Binding-site contacts:
Ligand atom C6 contacts residue GLU68 of chain 1.A at 3.1 Å.
Ligand atom C1 contacts residue GLU68 of chain 1.A at 4.3 Å.
Ligand atom C2 contacts residue ASN64 of chain 1.A at 2.5 Å.
Ligand atom C8 contacts residue ASN64 of chain 1.A at 3.9 Å.
Ligand atom C4 contacts residue ASN64 of chain 1.A at 4.3 Å.
Ligand atom O5 contacts residue ASN64 of chain 1.A at 2.4 Å (h-bond).
Ligand atom C7 contacts residue ASN64 of chain 1.A at 3.2 Å.
Ligand atom O7 contacts residue ASN64 of chain 1.A at 3.2 Å (h-bond).
Ligand atom C5 contacts residue GLU68 of chain 1.A at 3.4 Å.
Ligand atom N2 contacts residue ASN64 of chain 1.A at 2.9 Å (h-bond).
Ligand atom O6 contacts residue GLU68 of chain 1.A at 3.9 Å.
Ligand atom C1 contacts residue ASN64 of chain 1.A at 1.4 Å.
Ligand atom C3 contacts residue ASN64 of chain 1.A at 3.8 Å.
Ligand atom O5 contacts residue GLU68 of chain 1.A at 3.4 Å (salt-bridge).
Ligand atom C5 contacts residue ASN64 of chain 1.A at 3.7 Å.

This small molecule binds to this protein.
Small molecule (SMILES): CC(=O)N[C@@H]1[C@@H](O)[C@H](O)[C@@H](CO)O[C@H]1O

Sequence of chain 1.A:
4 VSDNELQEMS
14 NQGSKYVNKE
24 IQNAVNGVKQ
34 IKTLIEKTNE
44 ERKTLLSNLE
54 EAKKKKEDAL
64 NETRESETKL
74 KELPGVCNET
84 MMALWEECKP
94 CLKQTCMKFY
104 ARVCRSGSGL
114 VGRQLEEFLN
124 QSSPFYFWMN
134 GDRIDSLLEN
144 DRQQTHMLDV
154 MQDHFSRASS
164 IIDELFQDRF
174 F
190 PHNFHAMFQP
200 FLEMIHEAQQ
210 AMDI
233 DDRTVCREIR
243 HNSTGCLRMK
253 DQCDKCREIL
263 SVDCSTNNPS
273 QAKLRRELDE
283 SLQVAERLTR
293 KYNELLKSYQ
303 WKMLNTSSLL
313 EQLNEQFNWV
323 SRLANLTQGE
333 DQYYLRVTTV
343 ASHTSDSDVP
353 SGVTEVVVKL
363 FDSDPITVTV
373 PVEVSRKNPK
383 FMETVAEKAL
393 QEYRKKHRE